A small-molecule ligand and the protein it binds are described below.
Small molecule (SMILES): CSCC[C@@H](C=O)NC(=O)[C@H](C)NC(=O)[C@H](CO)NC(=O)[C@H](Cc1ccc(O)cc1)NC(=O)[C@H](CCC(=O)O)NC(=O)[C@@H](N)CCC(=O)O

Sequence of chain 1.A:
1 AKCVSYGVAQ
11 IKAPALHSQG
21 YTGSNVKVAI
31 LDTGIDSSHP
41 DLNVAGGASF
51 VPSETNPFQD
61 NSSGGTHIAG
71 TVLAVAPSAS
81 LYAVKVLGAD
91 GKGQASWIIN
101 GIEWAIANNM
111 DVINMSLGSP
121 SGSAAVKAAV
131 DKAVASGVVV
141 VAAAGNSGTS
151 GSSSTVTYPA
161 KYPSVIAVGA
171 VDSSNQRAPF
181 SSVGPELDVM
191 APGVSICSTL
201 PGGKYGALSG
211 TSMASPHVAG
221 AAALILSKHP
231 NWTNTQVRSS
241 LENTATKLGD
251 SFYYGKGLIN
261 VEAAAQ

Binding-site contacts:
Ligand atom CB contacts residue GLY93 of chain 1.A at 3.5 Å.
Ligand atom CA contacts residue GLY118 of chain 1.A at 3.6 Å.
Ligand atom CB contacts residue GLY93 of chain 1.A at 3.5 Å.
Ligand atom CE contacts residue GLY118 of chain 1.A at 3.5 Å.
Ligand atom OH contacts residue GLY122 of chain 1.A at 3.6 Å.
Ligand atom CD2 contacts residue SER119 of chain 1.A at 3.6 Å.
Ligand atom O contacts residue SER119 of chain 1.A at 3.6 Å.
Ligand atom CA contacts residue SER212 of chain 1.A at 2.6 Å.
Ligand atom O contacts residue LYS92 of chain 1.A at 3.1 Å.
Ligand atom N contacts residue SER212 of chain 1.A at 2.7 Å (h-bond).
Ligand atom SD contacts residue ASN146 of chain 1.A at 3.5 Å (h-bond).
Ligand atom N contacts residue GLY93 of chain 1.A at 3.2 Å (h-bond).
Ligand atom N contacts residue GLY91 of chain 1.A at 2.8 Å (h-bond).
Ligand atom O contacts residue GLY118 of chain 1.A at 3.0 Å (h-bond).
Ligand atom O contacts residue ASN146 of chain 1.A at 2.9 Å (h-bond).
Ligand atom OE2 contacts residue LYS92 of chain 1.A at 2.9 Å (salt-bridge).
Ligand atom CA contacts residue GLY93 of chain 1.A at 3.3 Å.
Ligand atom OE1 contacts residue TRP97 of chain 1.A at 3.6 Å.
Ligand atom CA contacts residue GLY91 of chain 1.A at 3.4 Å.
Ligand atom N contacts residue GLY93 of chain 1.A at 3.5 Å (h-bond).
Ligand atom O contacts residue THR211 of chain 1.A at 3.4 Å (h-bond).
Ligand atom O contacts residue LEU117 of chain 1.A at 3.2 Å.
Ligand atom O contacts residue GLY210 of chain 1.A at 3.3 Å.
Ligand atom C contacts residue GLY93 of chain 1.A at 3.5 Å.
Ligand atom OE2 contacts residue GLY93 of chain 1.A at 3.4 Å (h-bond).
Ligand atom C contacts residue SER212 of chain 1.A at 1.6 Å.
Ligand atom CA contacts residue SER116 of chain 1.A at 3.6 Å.
Ligand atom OG contacts residue LYS92 of chain 1.A at 3.2 Å (salt-bridge).
Ligand atom C contacts residue ASN146 of chain 1.A at 3.5 Å.
Ligand atom OH contacts residue SER123 of chain 1.A at 3.3 Å.
Ligand atom CE2 contacts residue SER119 of chain 1.A at 3.5 Å.
Ligand atom N contacts residue SER116 of chain 1.A at 3.1 Å (h-bond).
Ligand atom O contacts residue SER212 of chain 1.A at 2.5 Å (h-bond).
Ligand atom CA contacts residue ASN146 of chain 1.A at 3.5 Å.
Ligand atom CD2 contacts residue ILE98 of chain 1.A at 3.6 Å (hydrophobic).
Ligand atom CB contacts residue SER212 of chain 1.A at 3.2 Å.
Ligand atom C contacts residue GLY91 of chain 1.A at 3.5 Å.
Ligand atom N contacts residue GLY118 of chain 1.A at 2.9 Å (h-bond).
Ligand atom CG contacts residue ILE98 of chain 1.A at 3.3 Å (hydrophobic).
Ligand atom O contacts residue GLY93 of chain 1.A at 2.9 Å (h-bond).